A protein and the small-molecule ligand that binds it are described below.
Small molecule (SMILES): CC(=O)N[C@H]1[C@H](O[C@H]2[C@H](O)[C@@H](NC(C)=O)CO[C@@H]2CO)O[C@H](CO)[C@@H](O[C@@H]2O[C@H](CO)[C@@H](O)[C@H](O)[C@@H]2O)[C@@H]1O

Sequence of chain 1.B:
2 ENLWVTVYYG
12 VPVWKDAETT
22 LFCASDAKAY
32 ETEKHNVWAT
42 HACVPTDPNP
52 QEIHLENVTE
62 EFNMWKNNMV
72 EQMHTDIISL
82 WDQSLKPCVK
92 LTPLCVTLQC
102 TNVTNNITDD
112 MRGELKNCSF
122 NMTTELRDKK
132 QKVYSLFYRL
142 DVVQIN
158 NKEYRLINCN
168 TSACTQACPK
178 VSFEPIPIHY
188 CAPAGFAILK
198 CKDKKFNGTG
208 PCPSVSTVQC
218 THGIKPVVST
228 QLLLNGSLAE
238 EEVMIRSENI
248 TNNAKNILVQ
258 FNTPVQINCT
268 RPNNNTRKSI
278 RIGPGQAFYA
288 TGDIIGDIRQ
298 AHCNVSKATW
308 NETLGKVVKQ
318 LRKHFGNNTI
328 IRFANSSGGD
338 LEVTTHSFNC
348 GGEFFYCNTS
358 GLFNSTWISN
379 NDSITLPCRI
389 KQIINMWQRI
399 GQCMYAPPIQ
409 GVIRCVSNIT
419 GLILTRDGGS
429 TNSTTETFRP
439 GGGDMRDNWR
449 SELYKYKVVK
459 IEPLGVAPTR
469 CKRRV

Sequence of chain 1.E:
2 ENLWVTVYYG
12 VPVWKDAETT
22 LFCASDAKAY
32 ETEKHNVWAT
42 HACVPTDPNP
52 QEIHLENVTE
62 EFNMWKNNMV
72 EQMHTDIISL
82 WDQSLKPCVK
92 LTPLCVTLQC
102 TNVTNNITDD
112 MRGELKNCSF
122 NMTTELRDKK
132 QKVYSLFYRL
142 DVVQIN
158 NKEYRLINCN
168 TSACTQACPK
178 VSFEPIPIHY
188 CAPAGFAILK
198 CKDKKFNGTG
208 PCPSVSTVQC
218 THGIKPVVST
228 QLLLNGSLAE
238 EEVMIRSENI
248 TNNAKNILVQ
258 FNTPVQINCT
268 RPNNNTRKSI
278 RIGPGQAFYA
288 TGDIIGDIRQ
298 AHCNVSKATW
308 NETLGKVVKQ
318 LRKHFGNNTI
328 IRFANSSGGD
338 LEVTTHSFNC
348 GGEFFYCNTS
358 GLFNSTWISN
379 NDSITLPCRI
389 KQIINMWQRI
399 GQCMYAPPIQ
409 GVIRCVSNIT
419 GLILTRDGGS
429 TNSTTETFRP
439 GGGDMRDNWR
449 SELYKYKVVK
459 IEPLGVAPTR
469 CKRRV

Binding-site contacts:
Ligand atom O6 contacts residue ARG162 of chain 1.B at 3.9 Å.
Ligand atom C8 contacts residue ASN167 of chain 1.B at 4.3 Å.
Ligand atom O4 contacts residue GLY63 of chain 1.C at 4.5 Å.
Ligand atom O5 contacts residue ARG162 of chain 1.B at 2.8 Å (salt-bridge).
Ligand atom N2 contacts residue ASN167 of chain 1.B at 2.9 Å (h-bond).
Ligand atom C5 contacts residue ASN167 of chain 1.B at 3.6 Å.
Ligand atom O4 contacts residue LYS62 of chain 1.C at 4.4 Å.
Ligand atom O7 contacts residue ASN167 of chain 1.B at 4.4 Å.
Ligand atom O7 contacts residue ARG278 of chain 1.E at 3.4 Å (salt-bridge).
Ligand atom C7 contacts residue ASN167 of chain 1.B at 3.9 Å.
Ligand atom C6 contacts residue ARG162 of chain 1.B at 3.7 Å.
Ligand atom C3 contacts residue ASN167 of chain 1.B at 3.8 Å.
Ligand atom C2 contacts residue ASN167 of chain 1.B at 2.4 Å.
Ligand atom O5 contacts residue ASN167 of chain 1.B at 2.3 Å (h-bond).
Ligand atom C1 contacts residue ARG162 of chain 1.B at 3.6 Å.
Ligand atom C1 contacts residue ASN167 of chain 1.B at 1.4 Å.
Ligand atom C7 contacts residue ARG278 of chain 1.E at 3.4 Å.
Ligand atom C5 contacts residue ARG162 of chain 1.B at 3.8 Å.
Ligand atom N2 contacts residue ARG278 of chain 1.E at 4.3 Å.
Ligand atom C8 contacts residue ARG278 of chain 1.E at 3.2 Å.
Ligand atom C4 contacts residue ASN167 of chain 1.B at 4.2 Å.

Sequence of chain 1.C:
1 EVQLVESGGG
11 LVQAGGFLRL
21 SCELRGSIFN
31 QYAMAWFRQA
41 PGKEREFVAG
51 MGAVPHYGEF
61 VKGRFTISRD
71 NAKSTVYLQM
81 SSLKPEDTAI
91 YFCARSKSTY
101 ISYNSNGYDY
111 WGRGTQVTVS